Sequence of chain 60.C:
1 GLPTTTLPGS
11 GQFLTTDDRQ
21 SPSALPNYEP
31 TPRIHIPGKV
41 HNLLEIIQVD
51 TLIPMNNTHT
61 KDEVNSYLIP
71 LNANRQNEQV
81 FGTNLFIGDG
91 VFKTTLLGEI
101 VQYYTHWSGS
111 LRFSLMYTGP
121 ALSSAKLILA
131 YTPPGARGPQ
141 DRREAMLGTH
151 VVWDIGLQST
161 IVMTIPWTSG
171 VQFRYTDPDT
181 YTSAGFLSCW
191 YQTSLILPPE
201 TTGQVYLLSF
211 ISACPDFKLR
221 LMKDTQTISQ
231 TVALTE

Sequence of chain 60.A:
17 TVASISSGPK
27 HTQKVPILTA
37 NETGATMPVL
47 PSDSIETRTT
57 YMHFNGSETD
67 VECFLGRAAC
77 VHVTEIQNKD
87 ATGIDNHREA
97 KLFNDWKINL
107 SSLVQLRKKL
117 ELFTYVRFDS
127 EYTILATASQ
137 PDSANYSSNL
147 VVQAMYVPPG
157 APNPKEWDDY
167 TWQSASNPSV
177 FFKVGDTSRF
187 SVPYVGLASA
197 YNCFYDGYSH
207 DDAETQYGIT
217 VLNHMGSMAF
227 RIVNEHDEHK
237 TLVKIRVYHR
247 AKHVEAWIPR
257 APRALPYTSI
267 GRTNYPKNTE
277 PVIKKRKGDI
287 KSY

Sequence of chain 56.C:
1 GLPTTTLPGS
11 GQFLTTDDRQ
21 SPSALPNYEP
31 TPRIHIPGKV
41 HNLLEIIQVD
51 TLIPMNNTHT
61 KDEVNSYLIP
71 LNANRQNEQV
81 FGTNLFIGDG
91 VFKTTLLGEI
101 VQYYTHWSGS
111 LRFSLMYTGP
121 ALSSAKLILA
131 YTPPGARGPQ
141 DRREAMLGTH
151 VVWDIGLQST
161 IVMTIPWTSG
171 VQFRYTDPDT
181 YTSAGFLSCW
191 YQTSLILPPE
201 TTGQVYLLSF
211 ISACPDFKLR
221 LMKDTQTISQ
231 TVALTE

A protein and the small-molecule ligand that binds it are described below.
Small molecule (SMILES): OCCOCOCc1cc(CCCCCOc2c(Cl)cc(C3=NCCO3)cc2Cl)on1

Binding-site contacts:
Ligand atom C4A contacts residue PRO174 of chain 60.A at 3.3 Å (hydrophobic).
Ligand atom C2B contacts residue MET224 of chain 60.A at 3.6 Å (hydrophobic).
Ligand atom C3B contacts residue MET224 of chain 60.A at 3.4 Å (hydrophobic).
Ligand atom O1A contacts residue ALA150 of chain 60.A at 3.8 Å.
Ligand atom N2 contacts residue ASN219 of chain 60.A at 3.4 Å (h-bond).
Ligand atom C2A contacts residue PHE186 of chain 60.A at 3.3 Å (hydrophobic).
Ligand atom C3C contacts residue ILE104 of chain 60.A at 3.6 Å (hydrophobic).
Ligand atom C2D contacts residue SER107 of chain 60.A at 3.8 Å.
Ligand atom C1B contacts residue VAL188 of chain 60.A at 3.8 Å (hydrophobic).
Ligand atom N3A contacts residue PRO174 of chain 60.A at 3.6 Å (h-bond).
Ligand atom O1D contacts residue SER107 of chain 60.A at 3.2 Å.
Ligand atom C1C contacts residue TYR128 of chain 60.A at 3.5 Å (hydrophobic).
Ligand atom C5C contacts residue VAL188 of chain 60.A at 2.9 Å (hydrophobic).
Ligand atom O1B contacts residue TYR152 of chain 60.A at 3.8 Å.
Ligand atom C3B contacts residue PHE186 of chain 60.A at 3.7 Å (hydrophobic).
Ligand atom O1A contacts residue PHE186 of chain 60.A at 2.9 Å.
Ligand atom C1B contacts residue TYR152 of chain 60.A at 3.8 Å (hydrophobic).
Ligand atom N2 contacts residue MET221 of chain 60.A at 3.5 Å (h-bond).
Ligand atom CL2 contacts residue ILE104 of chain 60.A at 3.1 Å.
Ligand atom C5B contacts residue TYR152 of chain 60.A at 3.8 Å (hydrophobic).
Ligand atom C31 contacts residue LEU106 of chain 60.A at 3.8 Å (hydrophobic).
Ligand atom O1 contacts residue MET221 of chain 60.A at 3.1 Å (h-bond).
Ligand atom C6B contacts residue VAL188 of chain 60.A at 3.8 Å (hydrophobic).
Ligand atom N3A contacts residue ALA24 of chain 60.C at 3.6 Å.
Ligand atom C4A contacts residue SER175 of chain 60.A at 3.8 Å.
Ligand atom C5A contacts residue PHE186 of chain 60.A at 3.5 Å (hydrophobic).
Ligand atom C4C contacts residue TYR128 of chain 60.A at 3.5 Å (hydrophobic).
Ligand atom C4A contacts residue VAL176 of chain 60.A at 3.7 Å (hydrophobic).
Ligand atom C6B contacts residue TYR152 of chain 60.A at 3.8 Å (hydrophobic).
Ligand atom C4B contacts residue PHE186 of chain 60.A at 3.4 Å (hydrophobic).
Ligand atom C5 contacts residue LEU106 of chain 60.A at 3.5 Å (hydrophobic).
Ligand atom C31 contacts residue ASN219 of chain 60.A at 3.8 Å.
Ligand atom CL1 contacts residue LEU25 of chain 60.C at 3.5 Å.
Ligand atom C5A contacts residue ALA150 of chain 60.A at 3.2 Å (hydrophobic).
Ligand atom C5A contacts residue VAL176 of chain 60.A at 3.2 Å (hydrophobic).
Ligand atom CL1 contacts residue VAL188 of chain 60.A at 3.5 Å.
Ligand atom C4 contacts residue LEU106 of chain 60.A at 2.5 Å (hydrophobic).
Ligand atom CL2 contacts residue MET224 of chain 60.A at 2.9 Å.
Ligand atom C3D contacts residue LEU116 of chain 60.A at 3.6 Å (hydrophobic).
Ligand atom C3 contacts residue LEU106 of chain 60.A at 3.4 Å (hydrophobic).